Sequence of chain 1.A:
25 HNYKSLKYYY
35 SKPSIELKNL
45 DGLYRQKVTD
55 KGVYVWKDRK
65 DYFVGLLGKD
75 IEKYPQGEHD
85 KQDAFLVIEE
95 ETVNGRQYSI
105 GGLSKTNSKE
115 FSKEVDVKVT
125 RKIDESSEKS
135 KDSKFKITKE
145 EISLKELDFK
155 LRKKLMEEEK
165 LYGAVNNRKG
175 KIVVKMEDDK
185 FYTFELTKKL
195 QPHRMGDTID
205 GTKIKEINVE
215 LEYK

The small molecule below binds the protein below.
Small molecule (SMILES): CC(=O)N[C@@H]1[C@@H](O[C@@H]2O[C@@H](C)[C@@H](O)[C@@H](O)[C@@H]2O)[C@H](O[C@@H]2O[C@H](CO)[C@H](O)[C@H](O[C@]3(C(=O)O)C[C@H](O)[C@@H](NC(C)=O)[C@H]([C@H](O)[C@H](O)CO)O3)[C@H]2O)[C@@H](CO)O[C@H]1O

Sequence of chain 1.B:
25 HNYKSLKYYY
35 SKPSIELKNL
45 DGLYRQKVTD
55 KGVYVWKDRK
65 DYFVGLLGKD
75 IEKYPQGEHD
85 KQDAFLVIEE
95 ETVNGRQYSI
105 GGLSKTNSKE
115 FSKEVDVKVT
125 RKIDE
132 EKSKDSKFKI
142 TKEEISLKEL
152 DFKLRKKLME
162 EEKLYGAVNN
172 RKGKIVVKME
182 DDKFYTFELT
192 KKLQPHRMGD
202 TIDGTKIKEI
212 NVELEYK

Binding-site contacts:
Ligand atom O1A contacts residue THR187 of chain 1.A at 2.8 Å (h-bond).
Ligand atom O9 contacts residue ASP201 of chain 1.A at 2.7 Å (salt-bridge).
Ligand atom C11 contacts residue TYR186 of chain 1.A at 3.7 Å (hydrophobic).
Ligand atom O7 contacts residue GLN195 of chain 1.A at 3.5 Å (h-bond).
Ligand atom O1A contacts residue TYR186 of chain 1.A at 3.5 Å.
Ligand atom O6 contacts residue GLN195 of chain 1.A at 3.6 Å.
Ligand atom O6 contacts residue HIS197 of chain 1.A at 2.7 Å (h-bond).
Ligand atom O4 contacts residue PHE185 of chain 1.A at 3.8 Å.
Ligand atom O9 contacts residue ARG198 of chain 1.A at 3.0 Å (salt-bridge).
Ligand atom O3 contacts residue GLU189 of chain 1.A at 3.6 Å.
Ligand atom C3 contacts residue LYS192 of chain 1.A at 3.6 Å.
Ligand atom C6 contacts residue GLU189 of chain 1.A at 3.7 Å.
Ligand atom C5 contacts residue ARG198 of chain 1.A at 3.6 Å.
Ligand atom O1B contacts residue THR187 of chain 1.A at 2.8 Å (h-bond).
Ligand atom O1B contacts residue PHE185 of chain 1.A at 3.3 Å.
Ligand atom C1 contacts residue GLN195 of chain 1.A at 3.3 Å.
Ligand atom C4 contacts residue PHE185 of chain 1.A at 3.5 Å (hydrophobic).
Ligand atom O3 contacts residue LYS192 of chain 1.A at 3.0 Å (salt-bridge).
Ligand atom C9 contacts residue ASP201 of chain 1.A at 3.3 Å.
Ligand atom C2 contacts residue GLN195 of chain 1.A at 3.2 Å.
Ligand atom C2 contacts residue LYS192 of chain 1.A at 3.5 Å.
Ligand atom C5 contacts residue PHE185 of chain 1.A at 3.5 Å (hydrophobic).
Ligand atom O1A contacts residue ARG198 of chain 1.A at 3.4 Å (salt-bridge).
Ligand atom O6 contacts residue GLU189 of chain 1.A at 3.8 Å.
Ligand atom O2 contacts residue LYS192 of chain 1.A at 2.7 Å (salt-bridge).
Ligand atom C6 contacts residue PHE185 of chain 1.A at 3.8 Å (hydrophobic).
Ligand atom O5 contacts residue HIS197 of chain 1.A at 3.6 Å (h-bond).
Ligand atom O6 contacts residue ARG198 of chain 1.A at 3.5 Å (salt-bridge).
Ligand atom N5 contacts residue PHE185 of chain 1.A at 2.9 Å (h-bond).
Ligand atom C1 contacts residue THR187 of chain 1.A at 3.4 Å.
Ligand atom C6 contacts residue ARG198 of chain 1.A at 3.7 Å.
Ligand atom O6 contacts residue LYS192 of chain 1.A at 2.7 Å (salt-bridge).
Ligand atom C6 contacts residue HIS197 of chain 1.A at 3.5 Å.
Ligand atom O1 contacts residue GLN195 of chain 1.A at 3.1 Å (h-bond).
Ligand atom O5 contacts residue GLN195 of chain 1.A at 3.0 Å (h-bond).
Ligand atom O6 contacts residue ARG198 of chain 1.A at 3.5 Å.
Ligand atom O8 contacts residue TYR186 of chain 1.A at 3.6 Å.
Ligand atom O9 contacts residue LEU148 of chain 1.A at 3.5 Å.
Ligand atom O8 contacts residue ARG198 of chain 1.A at 2.9 Å (salt-bridge).
Ligand atom O7 contacts residue LYS192 of chain 1.A at 3.1 Å (salt-bridge).